Binding-site contacts:
Ligand atom N7 contacts residue MET419 of chain 1.H at 3.2 Å (h-bond).
Ligand atom O3P contacts residue SER334 of chain 1.H at 3.6 Å.
Ligand atom N7 contacts residue MET75 of chain 1.H at 3.8 Å.
Ligand atom O6 contacts residue GLY420 of chain 1.H at 2.5 Å (h-bond).
Ligand atom P contacts residue SER334 of chain 1.H at 3.7 Å.
Ligand atom O2' contacts residue ARG327 of chain 1.H at 3.5 Å (salt-bridge).
Ligand atom O6 contacts residue MET419 of chain 1.H at 2.9 Å (h-bond).
Ligand atom C5 contacts residue ILE335 of chain 1.H at 3.5 Å (hydrophobic).
Ligand atom N3 contacts residue CYS336 of chain 1.H at 3.7 Å.
Ligand atom N7 contacts residue ILE335 of chain 1.H at 3.4 Å.
Ligand atom O3P contacts residue TYR416 of chain 1.H at 2.3 Å (h-bond).
Ligand atom C2 contacts residue GLN446 of chain 1.H at 3.5 Å.
Ligand atom C2 contacts residue CYS336 of chain 1.H at 3.5 Å (hydrophobic).
Ligand atom O3' contacts residue SER73 of chain 1.H at 3.3 Å.
Ligand atom C6 contacts residue GLY420 of chain 1.H at 3.5 Å.
Ligand atom P contacts residue TYR416 of chain 1.H at 3.7 Å.
Ligand atom O1P contacts residue GLY371 of chain 1.H at 3.5 Å (h-bond).
Ligand atom O1P contacts residue GLY370 of chain 1.H at 3.6 Å.
Ligand atom P contacts residue SER393 of chain 1.H at 3.7 Å.
Ligand atom O1P contacts residue GLY333 of chain 1.H at 3.3 Å.
Ligand atom O3' contacts residue ASP369 of chain 1.H at 3.2 Å (salt-bridge).
Ligand atom O3' contacts residue ARG327 of chain 1.H at 3.0 Å (salt-bridge).
Ligand atom O2' contacts residue ASP369 of chain 1.H at 2.8 Å (salt-bridge).
Ligand atom O1P contacts residue SER334 of chain 1.H at 2.6 Å (h-bond).
Ligand atom O5' contacts residue GLY370 of chain 1.H at 3.3 Å.
Ligand atom C2' contacts residue ARG327 of chain 1.H at 3.5 Å.
Ligand atom O2P contacts residue SER393 of chain 1.H at 2.6 Å (h-bond).
Ligand atom O6 contacts residue GLY418 of chain 1.H at 3.2 Å.
Ligand atom C4 contacts residue ILE335 of chain 1.H at 3.8 Å (hydrophobic).
Ligand atom O6 contacts residue SER421 of chain 1.H at 3.8 Å.
Ligand atom C3' contacts residue ARG327 of chain 1.H at 3.6 Å.
Ligand atom O3P contacts residue SER393 of chain 1.H at 3.5 Å (h-bond).
Ligand atom C8 contacts residue ILE335 of chain 1.H at 3.6 Å (hydrophobic).
Ligand atom C8 contacts residue MET75 of chain 1.H at 3.4 Å (hydrophobic).
Ligand atom N7 contacts residue GLY418 of chain 1.H at 3.7 Å.
Ligand atom C6 contacts residue MET419 of chain 1.H at 3.7 Å (hydrophobic).
Ligand atom O6 contacts residue GLY447 of chain 1.H at 3.7 Å.
Ligand atom N1 contacts residue GLY447 of chain 1.H at 3.8 Å.
Ligand atom N1 contacts residue GLN446 of chain 1.H at 3.0 Å (h-bond).
Ligand atom O2P contacts residue GLY392 of chain 1.H at 3.0 Å (h-bond).

Sequence of chain 1.H:
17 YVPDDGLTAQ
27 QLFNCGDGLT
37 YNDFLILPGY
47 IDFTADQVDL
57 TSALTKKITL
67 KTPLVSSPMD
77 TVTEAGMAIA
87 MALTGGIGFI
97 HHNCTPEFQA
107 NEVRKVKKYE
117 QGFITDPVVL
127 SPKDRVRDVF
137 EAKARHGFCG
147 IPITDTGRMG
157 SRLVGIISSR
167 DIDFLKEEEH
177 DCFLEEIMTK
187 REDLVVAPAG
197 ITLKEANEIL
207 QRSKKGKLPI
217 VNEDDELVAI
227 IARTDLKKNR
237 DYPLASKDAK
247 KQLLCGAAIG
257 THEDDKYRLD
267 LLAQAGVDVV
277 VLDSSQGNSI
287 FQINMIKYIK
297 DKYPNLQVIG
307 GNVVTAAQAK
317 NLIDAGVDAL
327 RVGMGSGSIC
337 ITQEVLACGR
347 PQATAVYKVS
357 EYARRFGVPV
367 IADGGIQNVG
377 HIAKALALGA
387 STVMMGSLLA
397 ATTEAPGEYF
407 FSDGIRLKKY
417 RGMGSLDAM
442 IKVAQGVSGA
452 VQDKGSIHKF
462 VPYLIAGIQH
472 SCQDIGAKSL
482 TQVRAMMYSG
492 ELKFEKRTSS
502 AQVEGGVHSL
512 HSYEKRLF

This small molecule binds to this protein.
Small molecule (SMILES): O=c1[nH]cnc2c1ncn2[C@@H]1O[C@H](COP(=O)(O)O)[C@@H](O)[C@H]1O